This small molecule binds to this protein.
Small molecule (SMILES): C[C@H](O)[C@H](N)[C@@H]1O[C@](O)(C(=O)O)C[C@H](O)[C@@H]1N

Sequence of chain 1.H:
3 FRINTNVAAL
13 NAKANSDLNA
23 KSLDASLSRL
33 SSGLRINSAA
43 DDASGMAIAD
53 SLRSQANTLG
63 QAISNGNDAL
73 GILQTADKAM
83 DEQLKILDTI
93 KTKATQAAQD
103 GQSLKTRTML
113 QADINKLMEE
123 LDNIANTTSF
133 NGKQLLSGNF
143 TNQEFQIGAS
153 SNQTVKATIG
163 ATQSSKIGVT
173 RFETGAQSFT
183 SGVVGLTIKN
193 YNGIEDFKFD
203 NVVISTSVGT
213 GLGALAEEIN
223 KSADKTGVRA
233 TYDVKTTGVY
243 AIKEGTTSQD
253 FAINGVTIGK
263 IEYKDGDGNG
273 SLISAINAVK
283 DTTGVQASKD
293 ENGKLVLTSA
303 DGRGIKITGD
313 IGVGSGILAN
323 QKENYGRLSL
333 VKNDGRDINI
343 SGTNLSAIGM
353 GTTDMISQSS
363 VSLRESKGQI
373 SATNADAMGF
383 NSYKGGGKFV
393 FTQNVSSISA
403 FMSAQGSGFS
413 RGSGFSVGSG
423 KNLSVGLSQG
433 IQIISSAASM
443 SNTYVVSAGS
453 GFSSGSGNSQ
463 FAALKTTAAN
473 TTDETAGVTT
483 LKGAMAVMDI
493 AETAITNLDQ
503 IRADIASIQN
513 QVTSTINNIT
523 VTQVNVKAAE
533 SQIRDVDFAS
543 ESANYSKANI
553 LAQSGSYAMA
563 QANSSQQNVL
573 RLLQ

Binding-site contacts:
Ligand atom O1A contacts residue SER415 of chain 1.H at 3.9 Å.
Ligand atom O1B contacts residue ARG413 of chain 1.H at 2.8 Å (salt-bridge).
Ligand atom C3 contacts residue SER421 of chain 1.H at 3.7 Å.
Ligand atom C3 contacts residue SER418 of chain 1.H at 2.6 Å.
Ligand atom C3 contacts residue VAL419 of chain 1.H at 3.6 Å (hydrophobic).
Ligand atom C4 contacts residue SER418 of chain 1.H at 3.8 Å.
Ligand atom C1 contacts residue SER415 of chain 1.H at 4.1 Å.
Ligand atom O4 contacts residue SER418 of chain 1.H at 4.2 Å.
Ligand atom C5 contacts residue SER418 of chain 1.H at 4.3 Å.
Ligand atom C6 contacts residue VAL419 of chain 1.H at 4.0 Å (hydrophobic).
Ligand atom C6 contacts residue SER418 of chain 1.H at 3.7 Å.
Ligand atom C2 contacts residue VAL419 of chain 1.H at 3.7 Å (hydrophobic).
Ligand atom C2 contacts residue SER421 of chain 1.H at 4.0 Å.
Ligand atom C1 contacts residue SER421 of chain 1.H at 4.1 Å.
Ligand atom O1A contacts residue GLY416 of chain 1.H at 3.8 Å.
Ligand atom O1B contacts residue SER418 of chain 1.H at 2.7 Å (h-bond).
Ligand atom C4 contacts residue GLY420 of chain 1.H at 4.2 Å.
Ligand atom C9 contacts residue ARG413 of chain 1.H at 3.3 Å.
Ligand atom O6 contacts residue SER418 of chain 1.H at 2.5 Å (h-bond).
Ligand atom O6 contacts residue VAL419 of chain 1.H at 4.0 Å.
Ligand atom C1 contacts residue ARG413 of chain 1.H at 4.0 Å.
Ligand atom C1 contacts residue SER418 of chain 1.H at 1.8 Å.
Ligand atom O8 contacts residue VAL419 of chain 1.H at 3.8 Å.
Ligand atom O1B contacts residue SER415 of chain 1.H at 3.8 Å.
Ligand atom O1A contacts residue SER421 of chain 1.H at 3.4 Å.
Ligand atom O8 contacts residue SER418 of chain 1.H at 3.8 Å.
Ligand atom O1A contacts residue SER418 of chain 1.H at 2.2 Å (h-bond).
Ligand atom C2 contacts residue SER418 of chain 1.H at 1.4 Å.
Ligand atom C3 contacts residue GLY420 of chain 1.H at 3.6 Å.